Binding-site contacts:
Ligand atom C12 contacts residue TYR262 of chain 1.C at 3.4 Å (hydrophobic).
Ligand atom N4 contacts residue LEU184 of chain 1.C at 3.9 Å.
Ligand atom C9 contacts residue ALA218 of chain 1.C at 3.6 Å (hydrophobic).
Ligand atom N15 contacts residue SAH1 of chain 1.I at 2.9 Å (h-bond).
Ligand atom C8 contacts residue LEU184 of chain 1.C at 3.3 Å (hydrophobic).
Ligand atom C12 contacts residue ALA267 of chain 1.C at 3.8 Å (hydrophobic).
Ligand atom C13 contacts residue TYR262 of chain 1.C at 3.7 Å (hydrophobic).
Ligand atom C1 contacts residue LEU184 of chain 1.C at 3.7 Å (hydrophobic).
Ligand atom C3 contacts residue TYR40 of chain 1.C at 3.6 Å (hydrophobic).
Ligand atom C5 contacts residue TYR224 of chain 1.C at 3.7 Å (hydrophobic).
Ligand atom C10 contacts residue TYR224 of chain 1.C at 3.9 Å (hydrophobic).
Ligand atom C10 contacts residue ALA218 of chain 1.C at 3.7 Å (hydrophobic).
Ligand atom F11 contacts residue SER221 of chain 1.C at 2.7 Å.
Ligand atom C8 contacts residue TYR224 of chain 1.C at 3.7 Å (hydrophobic).
Ligand atom C7 contacts residue SER233 of chain 1.C at 3.8 Å.
Ligand atom C9 contacts residue SER233 of chain 1.C at 3.5 Å.
Ligand atom C3 contacts residue TYR224 of chain 1.C at 3.9 Å (hydrophobic).
Ligand atom C8 contacts residue ALA188 of chain 1.C at 3.8 Å (hydrophobic).
Ligand atom C12 contacts residue TYR224 of chain 1.C at 3.7 Å (hydrophobic).
Ligand atom C13 contacts residue TYR224 of chain 1.C at 3.7 Å (hydrophobic).
Ligand atom F11 contacts residue ALA267 of chain 1.C at 3.4 Å.
Ligand atom F11 contacts residue ALA218 of chain 1.C at 3.6 Å.
Ligand atom C1 contacts residue TYR44 of chain 1.C at 3.8 Å (hydrophobic).
Ligand atom C9 contacts residue SER221 of chain 1.C at 3.4 Å.
Ligand atom C1 contacts residue TYR262 of chain 1.C at 3.5 Å (hydrophobic).
Ligand atom N2 contacts residue TYR40 of chain 1.C at 3.7 Å.
Ligand atom C7 contacts residue ASP187 of chain 1.C at 3.8 Å.
Ligand atom F11 contacts residue TYR223 of chain 1.C at 3.7 Å.
Ligand atom C1 contacts residue TYR40 of chain 1.C at 3.0 Å (hydrophobic).
Ligand atom C7 contacts residue TYR224 of chain 1.C at 3.8 Å (hydrophobic).
Ligand atom N15 contacts residue TYR40 of chain 1.C at 2.7 Å (h-bond).
Ligand atom C14 contacts residue TYR44 of chain 1.C at 3.8 Å (hydrophobic).
Ligand atom C1 contacts residue TYR45 of chain 1.C at 3.6 Å (hydrophobic).
Ligand atom N15 contacts residue LEU184 of chain 1.C at 3.5 Å (h-bond).
Ligand atom C6 contacts residue TYR224 of chain 1.C at 3.7 Å (hydrophobic).
Ligand atom F11 contacts residue ASN269 of chain 1.C at 3.3 Å.
Ligand atom C14 contacts residue TYR262 of chain 1.C at 3.4 Å (hydrophobic).
Ligand atom C10 contacts residue SER221 of chain 1.C at 3.5 Å.
Ligand atom N4 contacts residue TYR224 of chain 1.C at 3.9 Å.
Ligand atom C3 contacts residue LEU184 of chain 1.C at 3.8 Å (hydrophobic).

Sequence of chain 1.C:
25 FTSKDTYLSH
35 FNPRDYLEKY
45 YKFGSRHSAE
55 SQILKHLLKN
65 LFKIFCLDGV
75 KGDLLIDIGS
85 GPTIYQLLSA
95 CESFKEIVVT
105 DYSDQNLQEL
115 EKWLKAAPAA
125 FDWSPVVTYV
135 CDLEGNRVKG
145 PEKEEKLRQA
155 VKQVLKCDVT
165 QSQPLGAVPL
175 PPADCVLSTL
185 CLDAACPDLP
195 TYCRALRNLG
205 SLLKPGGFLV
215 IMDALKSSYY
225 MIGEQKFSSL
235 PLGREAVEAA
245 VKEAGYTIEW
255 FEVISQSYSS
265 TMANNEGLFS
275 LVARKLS

This protein binds this small molecule.
Small molecule (SMILES): [H]/N=C1/N(C)Cc2cc(F)cc3c2N1CC3